Binding-site contacts:
Ligand atom O6 contacts residue ASN154 of chain 3.F at 2.4 Å (h-bond).
Ligand atom C8 contacts residue HIS148 of chain 3.F at 1.2 Å.
Ligand atom C6 contacts residue ASP155 of chain 3.F at 4.3 Å.
Ligand atom C6 contacts residue ASN154 of chain 3.F at 3.0 Å.
Ligand atom O7 contacts residue HIS148 of chain 3.F at 3.3 Å (h-bond).
Ligand atom C6 contacts residue GLY157 of chain 3.F at 4.2 Å.
Ligand atom N2 contacts residue ASN154 of chain 3.F at 4.3 Å.
Ligand atom C7 contacts residue THR156 of chain 3.F at 3.4 Å.
Ligand atom O5 contacts residue ASN154 of chain 3.F at 2.4 Å (h-bond).
Ligand atom O4 contacts residue THR156 of chain 3.F at 4.2 Å.
Ligand atom O5 contacts residue THR156 of chain 3.F at 3.8 Å.
Ligand atom C4 contacts residue THR156 of chain 3.F at 4.1 Å.
Ligand atom N2 contacts residue HIS148 of chain 3.F at 2.8 Å (h-bond).
Ligand atom C1 contacts residue MET151 of chain 3.F at 3.6 Å (hydrophobic).
Ligand atom C5 contacts residue THR156 of chain 3.F at 3.2 Å.
Ligand atom O7 contacts residue THR156 of chain 3.F at 2.4 Å.
Ligand atom C8 contacts residue MET151 of chain 3.F at 4.1 Å (hydrophobic).
Ligand atom O4 contacts residue ASN154 of chain 3.F at 3.5 Å (h-bond).
Ligand atom C2 contacts residue HIS148 of chain 3.F at 4.2 Å.
Ligand atom C3 contacts residue ASN154 of chain 3.F at 3.5 Å.
Ligand atom C2 contacts residue MET151 of chain 3.F at 4.1 Å (hydrophobic).
Ligand atom C6 contacts residue THR156 of chain 3.F at 1.8 Å.
Ligand atom C1 contacts residue GLY150 of chain 3.F at 3.8 Å.
Ligand atom C7 contacts residue HIS148 of chain 3.F at 2.3 Å.
Ligand atom C5 contacts residue ASN154 of chain 3.F at 2.1 Å.
Ligand atom N2 contacts residue GLY150 of chain 3.F at 4.1 Å.
Ligand atom C2 contacts residue ASN154 of chain 3.F at 3.5 Å.
Ligand atom N2 contacts residue MET151 of chain 3.F at 3.4 Å.
Ligand atom C4 contacts residue ASN154 of chain 3.F at 3.2 Å.
Ligand atom C7 contacts residue MET151 of chain 3.F at 4.0 Å (hydrophobic).
Ligand atom N2 contacts residue THR156 of chain 3.F at 4.3 Å.
Ligand atom C8 contacts residue THR156 of chain 3.F at 2.9 Å.
Ligand atom O6 contacts residue THR156 of chain 3.F at 1.2 Å (h-bond).
Ligand atom C2 contacts residue GLY150 of chain 3.F at 4.5 Å.
Ligand atom O5 contacts residue ARG164 of chain 3.F at 4.3 Å.
Ligand atom C1 contacts residue ASN154 of chain 3.F at 2.5 Å.
Ligand atom C8 contacts residue GLY157 of chain 3.F at 4.5 Å.
Ligand atom O6 contacts residue ASP155 of chain 3.F at 4.2 Å.

The protein below binds the small molecule below.
Small molecule (SMILES): CC(=O)N[C@H]1[C@H](O[C@H]2[C@H](O)[C@@H](NC(C)=O)CO[C@@H]2CO)O[C@H](CO)[C@@H](O)[C@@H]1O

Sequence of chain 3.F:
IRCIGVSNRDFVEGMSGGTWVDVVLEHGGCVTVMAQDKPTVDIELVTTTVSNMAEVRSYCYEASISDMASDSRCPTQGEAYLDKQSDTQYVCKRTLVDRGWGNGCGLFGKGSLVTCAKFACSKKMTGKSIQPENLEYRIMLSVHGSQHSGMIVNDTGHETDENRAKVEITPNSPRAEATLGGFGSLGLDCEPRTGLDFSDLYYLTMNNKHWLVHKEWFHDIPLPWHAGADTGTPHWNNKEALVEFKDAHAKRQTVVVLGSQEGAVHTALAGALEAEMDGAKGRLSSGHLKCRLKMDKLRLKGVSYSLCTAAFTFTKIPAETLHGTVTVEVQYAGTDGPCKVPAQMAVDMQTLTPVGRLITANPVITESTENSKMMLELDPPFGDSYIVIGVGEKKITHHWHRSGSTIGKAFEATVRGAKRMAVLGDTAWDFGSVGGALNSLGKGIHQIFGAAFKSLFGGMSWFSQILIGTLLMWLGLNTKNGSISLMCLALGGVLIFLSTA